Binding-site contacts:
Ligand atom C7 contacts residue ASN416 of chain 1.A at 3.4 Å.
Ligand atom C8 contacts residue ASN416 of chain 1.A at 3.5 Å.
Ligand atom C3 contacts residue ASN416 of chain 1.A at 3.8 Å.
Ligand atom O7 contacts residue NAG1 of chain 1.R at 3.4 Å (h-bond).
Ligand atom O7 contacts residue ASN416 of chain 1.A at 4.3 Å.
Ligand atom O5 contacts residue ASN416 of chain 1.A at 2.3 Å (h-bond).
Ligand atom C4 contacts residue ASN416 of chain 1.A at 4.2 Å.
Ligand atom C5 contacts residue ASN416 of chain 1.A at 3.6 Å.
Ligand atom O6 contacts residue SER262 of chain 1.A at 4.1 Å.
Ligand atom O7 contacts residue ASN233 of chain 1.A at 4.3 Å.
Ligand atom C1 contacts residue ASN416 of chain 1.A at 1.4 Å.
Ligand atom N2 contacts residue ASN416 of chain 1.A at 2.9 Å (h-bond).
Ligand atom O6 contacts residue ASN416 of chain 1.A at 4.5 Å.
Ligand atom C2 contacts residue ASN416 of chain 1.A at 2.4 Å.
Ligand atom O5 contacts residue SER262 of chain 1.A at 4.1 Å.

A small-molecule ligand and the protein it binds are described below.
Small molecule (SMILES): CC(=O)N[C@H]1[C@H](O[C@H]2[C@H](O)[C@@H](NC(C)=O)CO[C@@H]2CO)O[C@H](CO)[C@@H](O)[C@@H]1O

Sequence of chain 1.A:
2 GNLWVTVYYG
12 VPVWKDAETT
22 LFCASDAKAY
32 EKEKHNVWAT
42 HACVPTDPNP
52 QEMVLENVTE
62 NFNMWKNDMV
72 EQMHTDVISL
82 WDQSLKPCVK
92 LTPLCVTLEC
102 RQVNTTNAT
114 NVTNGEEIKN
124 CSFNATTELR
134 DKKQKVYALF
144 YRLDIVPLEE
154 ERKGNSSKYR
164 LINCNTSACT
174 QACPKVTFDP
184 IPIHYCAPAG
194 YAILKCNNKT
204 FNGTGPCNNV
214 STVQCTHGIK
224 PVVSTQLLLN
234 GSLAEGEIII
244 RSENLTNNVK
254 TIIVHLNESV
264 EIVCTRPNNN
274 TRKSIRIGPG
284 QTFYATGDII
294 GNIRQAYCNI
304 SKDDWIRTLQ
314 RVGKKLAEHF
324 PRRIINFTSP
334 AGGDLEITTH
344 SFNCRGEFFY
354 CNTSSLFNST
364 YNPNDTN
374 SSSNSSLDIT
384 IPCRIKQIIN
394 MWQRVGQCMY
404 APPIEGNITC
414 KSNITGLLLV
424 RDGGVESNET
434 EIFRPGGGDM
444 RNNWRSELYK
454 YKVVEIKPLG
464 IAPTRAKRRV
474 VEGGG